Sequence of chain 1.B:
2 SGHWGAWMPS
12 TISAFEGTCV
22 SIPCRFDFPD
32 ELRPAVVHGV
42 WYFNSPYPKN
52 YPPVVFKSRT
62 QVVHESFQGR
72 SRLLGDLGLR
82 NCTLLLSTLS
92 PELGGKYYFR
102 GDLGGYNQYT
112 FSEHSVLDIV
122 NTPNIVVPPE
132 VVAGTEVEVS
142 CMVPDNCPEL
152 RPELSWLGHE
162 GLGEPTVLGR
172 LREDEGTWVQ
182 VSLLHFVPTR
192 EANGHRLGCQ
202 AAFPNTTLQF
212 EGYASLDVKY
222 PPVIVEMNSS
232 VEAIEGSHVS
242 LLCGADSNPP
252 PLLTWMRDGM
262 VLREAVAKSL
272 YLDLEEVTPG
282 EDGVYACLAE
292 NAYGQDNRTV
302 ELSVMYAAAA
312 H

Binding-site contacts:
Ligand atom O2 contacts residue HIS4 of chain 1.B at 3.3 Å.
Ligand atom C1 contacts residue TYR110 of chain 1.B at 4.3 Å (hydrophobic).
Ligand atom O5 contacts residue TRP5 of chain 1.B at 2.5 Å.
Ligand atom C6 contacts residue TYR110 of chain 1.B at 3.4 Å (hydrophobic).
Ligand atom C3 contacts residue TRP5 of chain 1.B at 3.9 Å (hydrophobic).
Ligand atom C2 contacts residue TRP5 of chain 1.B at 2.6 Å (hydrophobic).
Ligand atom C5 contacts residue TYR110 of chain 1.B at 4.5 Å (hydrophobic).
Ligand atom O3 contacts residue TRP5 of chain 1.B at 4.1 Å.
Ligand atom O5 contacts residue TYR110 of chain 1.B at 4.1 Å.
Ligand atom C5 contacts residue TRP5 of chain 1.B at 3.7 Å (hydrophobic).
Ligand atom C4 contacts residue TRP5 of chain 1.B at 4.4 Å (hydrophobic).
Ligand atom C6 contacts residue TRP5 of chain 1.B at 4.1 Å (hydrophobic).
Ligand atom C2 contacts residue PRO30 of chain 1.B at 4.4 Å (hydrophobic).
Ligand atom O6 contacts residue TYR110 of chain 1.B at 3.8 Å.
Ligand atom O2 contacts residue TRP5 of chain 1.B at 2.6 Å (h-bond).
Ligand atom O2 contacts residue PRO30 of chain 1.B at 3.7 Å.
Ligand atom C1 contacts residue TRP5 of chain 1.B at 1.5 Å (hydrophobic).

A protein and the small-molecule ligand that binds it are described below.
Small molecule (SMILES): OC[C@H]1O[C@H](O)[C@@H](O)[C@@H](O)[C@@H]1O